Binding-site contacts:
Ligand atom O6 contacts residue ASP335 of chain 1.B at 3.5 Å (salt-bridge).
Ligand atom C5 contacts residue ASN334 of chain 1.B at 3.6 Å.
Ligand atom C7 contacts residue ASP335 of chain 1.B at 3.9 Å.
Ligand atom N2 contacts residue ASP335 of chain 1.B at 4.3 Å.
Ligand atom C2 contacts residue ASN334 of chain 1.B at 2.5 Å.
Ligand atom C6 contacts residue ASP335 of chain 1.B at 4.2 Å.
Ligand atom O6 contacts residue SER355 of chain 1.B at 3.5 Å (h-bond).
Ligand atom C7 contacts residue ASN334 of chain 1.B at 3.2 Å.
Ligand atom C4 contacts residue ASN334 of chain 1.B at 4.2 Å.
Ligand atom C6 contacts residue SER355 of chain 1.B at 3.8 Å.
Ligand atom N2 contacts residue ASN334 of chain 1.B at 2.9 Å (h-bond).
Ligand atom O7 contacts residue ASN334 of chain 1.B at 3.9 Å.
Ligand atom C3 contacts residue ASN334 of chain 1.B at 3.7 Å.
Ligand atom C4 contacts residue ILE337 of chain 1.B at 3.8 Å (hydrophobic).
Ligand atom O5 contacts residue ASP335 of chain 1.B at 3.6 Å (salt-bridge).
Ligand atom C8 contacts residue ASN334 of chain 1.B at 3.4 Å.
Ligand atom C1 contacts residue ASP335 of chain 1.B at 3.8 Å.
Ligand atom O7 contacts residue ILE337 of chain 1.B at 4.2 Å.
Ligand atom O6 contacts residue ASN334 of chain 1.B at 3.9 Å.
Ligand atom O7 contacts residue THR336 of chain 1.B at 4.4 Å.
Ligand atom O5 contacts residue ASN334 of chain 1.B at 2.4 Å (h-bond).
Ligand atom O6 contacts residue SER354 of chain 1.B at 4.0 Å.
Ligand atom C1 contacts residue ASN334 of chain 1.B at 1.4 Å.
Ligand atom C6 contacts residue ILE337 of chain 1.B at 4.4 Å (hydrophobic).
Ligand atom C2 contacts residue ASP335 of chain 1.B at 3.9 Å.
Ligand atom O4 contacts residue ILE337 of chain 1.B at 4.0 Å.
Ligand atom O7 contacts residue ASP335 of chain 1.B at 3.5 Å (salt-bridge).

Sequence of chain 1.B:
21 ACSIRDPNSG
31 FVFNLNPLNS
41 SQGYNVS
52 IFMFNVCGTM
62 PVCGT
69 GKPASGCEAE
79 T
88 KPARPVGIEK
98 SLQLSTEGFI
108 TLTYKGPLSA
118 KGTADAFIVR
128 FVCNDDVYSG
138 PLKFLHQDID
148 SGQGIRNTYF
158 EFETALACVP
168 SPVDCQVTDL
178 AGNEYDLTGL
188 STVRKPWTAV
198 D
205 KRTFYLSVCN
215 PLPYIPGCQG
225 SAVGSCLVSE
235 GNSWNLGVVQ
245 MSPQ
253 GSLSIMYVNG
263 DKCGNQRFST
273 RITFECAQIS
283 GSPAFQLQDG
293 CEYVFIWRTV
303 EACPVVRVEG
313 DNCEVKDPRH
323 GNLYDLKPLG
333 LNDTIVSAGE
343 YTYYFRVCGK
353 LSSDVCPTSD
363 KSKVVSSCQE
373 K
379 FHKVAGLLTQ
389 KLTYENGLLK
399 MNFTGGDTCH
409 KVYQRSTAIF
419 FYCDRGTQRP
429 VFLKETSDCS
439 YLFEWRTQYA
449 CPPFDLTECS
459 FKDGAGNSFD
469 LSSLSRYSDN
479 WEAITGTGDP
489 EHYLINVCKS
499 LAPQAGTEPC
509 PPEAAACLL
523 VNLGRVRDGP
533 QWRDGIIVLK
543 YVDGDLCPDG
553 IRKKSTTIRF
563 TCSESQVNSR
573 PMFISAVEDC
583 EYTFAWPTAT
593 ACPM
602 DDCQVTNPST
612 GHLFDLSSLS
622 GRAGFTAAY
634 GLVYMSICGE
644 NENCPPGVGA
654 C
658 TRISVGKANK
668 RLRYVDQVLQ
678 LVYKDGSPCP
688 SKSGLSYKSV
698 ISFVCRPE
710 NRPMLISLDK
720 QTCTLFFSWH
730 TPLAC

The protein below binds the small molecule below.
Small molecule (SMILES): CC(=O)N[C@@H]1[C@@H](O)[C@H](O)[C@@H](CO)O[C@H]1O